Sequence of chain 39.A:
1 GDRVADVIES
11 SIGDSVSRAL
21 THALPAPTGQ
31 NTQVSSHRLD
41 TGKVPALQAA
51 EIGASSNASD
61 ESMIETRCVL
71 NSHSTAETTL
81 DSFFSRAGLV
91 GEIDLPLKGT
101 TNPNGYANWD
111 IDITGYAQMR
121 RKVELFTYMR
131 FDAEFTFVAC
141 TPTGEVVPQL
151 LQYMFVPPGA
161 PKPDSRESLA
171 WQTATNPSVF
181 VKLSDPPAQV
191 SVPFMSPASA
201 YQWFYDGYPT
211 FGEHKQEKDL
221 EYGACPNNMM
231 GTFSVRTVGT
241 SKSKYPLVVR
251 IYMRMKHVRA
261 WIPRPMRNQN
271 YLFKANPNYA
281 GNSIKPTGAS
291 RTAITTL

Binding-site contacts:
Ligand atom CAF contacts residue ASP112 of chain 39.A at 3.6 Å.
Ligand atom CAA contacts residue SER178 of chain 39.A at 3.5 Å.
Ligand atom CAN contacts residue PHE135 of chain 39.A at 3.7 Å (hydrophobic).
Ligand atom CAF contacts residue THR114 of chain 39.A at 3.6 Å.
Ligand atom CAX contacts residue TRP203 of chain 39.A at 3.5 Å (hydrophobic).
Ligand atom OAC contacts residue ILE113 of chain 39.A at 3.3 Å (h-bond).
Ligand atom OAC contacts residue TRP203 of chain 39.A at 3.9 Å.
Ligand atom CAK contacts residue PHE135 of chain 39.A at 3.7 Å (hydrophobic).
Ligand atom NBD contacts residue TRP203 of chain 39.A at 3.2 Å.
Ligand atom NAT contacts residue PHE155 of chain 39.A at 3.9 Å.
Ligand atom CAM contacts residue PHE155 of chain 39.A at 3.8 Å (hydrophobic).
Ligand atom CAE contacts residue ASN228 of chain 39.A at 3.4 Å.
Ligand atom CAJ contacts residue PHE155 of chain 39.A at 3.7 Å (hydrophobic).
Ligand atom CAA contacts residue TYR153 of chain 39.A at 3.9 Å (hydrophobic).
Ligand atom CAS contacts residue ASN228 of chain 39.A at 3.8 Å.
Ligand atom CAE contacts residue GLN202 of chain 39.A at 3.4 Å.
Ligand atom CAM contacts residue PRO177 of chain 39.A at 3.7 Å (hydrophobic).
Ligand atom CAA contacts residue PRO177 of chain 39.A at 3.2 Å (hydrophobic).
Ligand atom CAG contacts residue GLN202 of chain 39.A at 3.4 Å.
Ligand atom NBC contacts residue TRP203 of chain 39.A at 3.8 Å.
Ligand atom CAS contacts residue TYR201 of chain 39.A at 3.6 Å (hydrophobic).
Ligand atom CAR contacts residue TYR201 of chain 39.A at 3.4 Å (hydrophobic).
Ligand atom CAL contacts residue PHE155 of chain 39.A at 3.7 Å (hydrophobic).
Ligand atom CAA contacts residue VAL179 of chain 39.A at 3.4 Å (hydrophobic).
Ligand atom CAN contacts residue ILE111 of chain 39.A at 3.6 Å (hydrophobic).
Ligand atom CAH contacts residue ASP112 of chain 39.A at 3.4 Å.
Ligand atom CAI contacts residue VAL192 of chain 39.A at 3.8 Å (hydrophobic).
Ligand atom OAW contacts residue MET195 of chain 39.A at 3.2 Å.
Ligand atom CAG contacts residue TRP203 of chain 39.A at 3.7 Å (hydrophobic).
Ligand atom CAI contacts residue PHE135 of chain 39.A at 3.7 Å (hydrophobic).
Ligand atom CAS contacts residue TRP203 of chain 39.A at 3.4 Å (hydrophobic).
Ligand atom NBD contacts residue ASN228 of chain 39.A at 3.9 Å.
Ligand atom CAG contacts residue ASN228 of chain 39.A at 3.2 Å.
Ligand atom CBA contacts residue ASN228 of chain 39.A at 3.7 Å.
Ligand atom CAO contacts residue ILE111 of chain 39.A at 3.8 Å (hydrophobic).
Ligand atom OAC contacts residue ASP112 of chain 39.A at 3.7 Å.
Ligand atom CBA contacts residue TRP203 of chain 39.A at 3.5 Å (hydrophobic).
Ligand atom CAH contacts residue THR114 of chain 39.A at 3.8 Å.
Ligand atom CAD contacts residue PHE137 of chain 39.A at 3.8 Å (hydrophobic).
Ligand atom CAJ contacts residue ILE24 of chain 39.C at 3.9 Å (hydrophobic).

The protein below binds the small molecule below.
Small molecule (SMILES): CCO/N=C/c1ccc(OCC[C@@H](C)CCN2CCN(c3ccncc3)C2=O)cc1

Sequence of chain 39.C:
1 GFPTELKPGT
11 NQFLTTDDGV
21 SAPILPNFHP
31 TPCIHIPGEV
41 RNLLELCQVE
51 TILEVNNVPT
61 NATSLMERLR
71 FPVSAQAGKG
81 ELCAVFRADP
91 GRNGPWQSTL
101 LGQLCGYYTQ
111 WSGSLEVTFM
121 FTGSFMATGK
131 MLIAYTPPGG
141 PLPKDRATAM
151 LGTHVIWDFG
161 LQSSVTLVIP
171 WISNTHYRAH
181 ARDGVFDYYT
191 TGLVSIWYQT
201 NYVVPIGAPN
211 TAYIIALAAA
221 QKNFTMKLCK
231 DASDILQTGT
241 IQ

Sequence of chain 40.C:
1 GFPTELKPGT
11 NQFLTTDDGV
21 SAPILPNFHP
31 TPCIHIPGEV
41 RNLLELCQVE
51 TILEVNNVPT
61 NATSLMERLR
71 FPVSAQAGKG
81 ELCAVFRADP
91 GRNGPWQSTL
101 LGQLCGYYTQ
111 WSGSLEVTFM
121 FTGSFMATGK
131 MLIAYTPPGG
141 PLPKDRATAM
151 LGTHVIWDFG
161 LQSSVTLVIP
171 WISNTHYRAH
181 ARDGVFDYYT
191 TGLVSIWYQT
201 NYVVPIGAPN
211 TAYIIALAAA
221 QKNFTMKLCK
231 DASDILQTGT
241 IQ